Binding-site contacts:
Ligand atom N2 contacts residue ASN568 of chain 1.B at 3.0 Å (h-bond).
Ligand atom C3 contacts residue LYS454 of chain 1.B at 4.0 Å.
Ligand atom O7 contacts residue SER540 of chain 1.B at 3.9 Å.
Ligand atom C1 contacts residue ASN568 of chain 1.B at 1.5 Å.
Ligand atom O7 contacts residue TYR512 of chain 1.B at 3.0 Å (h-bond).
Ligand atom O3 contacts residue LYS454 of chain 1.B at 3.6 Å (salt-bridge).
Ligand atom O5 contacts residue ASN568 of chain 1.B at 2.4 Å (h-bond).
Ligand atom O6 contacts residue VAL592 of chain 1.B at 3.6 Å.
Ligand atom C8 contacts residue THR516 of chain 1.B at 4.1 Å.
Ligand atom C7 contacts residue SER540 of chain 1.B at 3.4 Å.
Ligand atom C2 contacts residue LYS454 of chain 1.B at 3.8 Å.
Ligand atom C8 contacts residue TYR512 of chain 1.B at 4.0 Å (hydrophobic).
Ligand atom O6 contacts residue GLU590 of chain 1.B at 2.7 Å (salt-bridge).
Ligand atom C6 contacts residue VAL566 of chain 1.B at 3.8 Å (hydrophobic).
Ligand atom C1 contacts residue ASP538 of chain 1.B at 3.7 Å.
Ligand atom C7 contacts residue TYR512 of chain 1.B at 4.0 Å (hydrophobic).
Ligand atom C5 contacts residue ASN568 of chain 1.B at 3.6 Å.
Ligand atom O5 contacts residue VAL592 of chain 1.B at 3.6 Å.
Ligand atom C3 contacts residue ASN568 of chain 1.B at 3.8 Å.
Ligand atom C7 contacts residue ASP538 of chain 1.B at 3.6 Å.
Ligand atom C1 contacts residue LYS454 of chain 1.B at 4.0 Å.
Ligand atom O3 contacts residue GLN456 of chain 1.B at 2.8 Å (h-bond).
Ligand atom O7 contacts residue ASN568 of chain 1.B at 3.8 Å.
Ligand atom O4 contacts residue LYS454 of chain 1.B at 3.4 Å (salt-bridge).
Ligand atom C2 contacts residue GLN456 of chain 1.B at 3.8 Å.
Ligand atom C8 contacts residue ASP538 of chain 1.B at 3.7 Å.
Ligand atom O7 contacts residue LYS454 of chain 1.B at 3.2 Å (salt-bridge).
Ligand atom O7 contacts residue GLN456 of chain 1.B at 3.6 Å.
Ligand atom N2 contacts residue ASP538 of chain 1.B at 2.7 Å (salt-bridge).
Ligand atom C3 contacts residue GLN456 of chain 1.B at 3.5 Å.
Ligand atom C2 contacts residue ASP538 of chain 1.B at 3.5 Å.
Ligand atom C4 contacts residue GLN456 of chain 1.B at 3.6 Å.
Ligand atom C1 contacts residue SER540 of chain 1.B at 4.1 Å.
Ligand atom C2 contacts residue ASN568 of chain 1.B at 2.5 Å.
Ligand atom C7 contacts residue ASN568 of chain 1.B at 3.7 Å.
Ligand atom C3 contacts residue ASP538 of chain 1.B at 3.8 Å.
Ligand atom N2 contacts residue SER540 of chain 1.B at 3.5 Å (h-bond).
Ligand atom C6 contacts residue GLU590 of chain 1.B at 3.4 Å.
Ligand atom O5 contacts residue GLN456 of chain 1.B at 3.5 Å (h-bond).
Ligand atom C8 contacts residue SER540 of chain 1.B at 3.6 Å.

Sequence of chain 1.B:
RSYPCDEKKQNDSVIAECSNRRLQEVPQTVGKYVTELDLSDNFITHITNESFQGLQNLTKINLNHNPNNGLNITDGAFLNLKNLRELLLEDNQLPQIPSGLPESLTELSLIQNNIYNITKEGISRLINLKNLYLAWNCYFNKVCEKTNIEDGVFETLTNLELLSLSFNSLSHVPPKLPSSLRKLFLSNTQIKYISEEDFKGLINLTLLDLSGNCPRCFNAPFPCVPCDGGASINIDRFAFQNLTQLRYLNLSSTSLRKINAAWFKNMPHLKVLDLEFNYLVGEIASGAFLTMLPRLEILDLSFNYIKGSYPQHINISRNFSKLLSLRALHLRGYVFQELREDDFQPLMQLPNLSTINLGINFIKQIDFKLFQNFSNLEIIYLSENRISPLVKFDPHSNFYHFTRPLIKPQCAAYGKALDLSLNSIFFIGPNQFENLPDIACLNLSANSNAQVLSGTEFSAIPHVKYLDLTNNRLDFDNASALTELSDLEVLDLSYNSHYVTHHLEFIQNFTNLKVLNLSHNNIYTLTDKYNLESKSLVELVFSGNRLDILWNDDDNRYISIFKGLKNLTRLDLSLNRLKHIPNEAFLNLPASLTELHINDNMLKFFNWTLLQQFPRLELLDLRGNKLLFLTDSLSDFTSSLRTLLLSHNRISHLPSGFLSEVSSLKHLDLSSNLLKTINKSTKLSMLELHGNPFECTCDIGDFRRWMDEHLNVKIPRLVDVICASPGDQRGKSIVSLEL

A protein and the small-molecule ligand that binds it are described below.
Small molecule (SMILES): CC(=O)N[C@H]1[C@H](O[C@H]2[C@H](O)[C@@H](NC(C)=O)CO[C@@H]2CO)O[C@H](CO)[C@@H](O[C@@H]2O[C@H](CO[C@H]3O[C@H](CO)[C@@H](O)[C@H](O)[C@@H]3O)[C@@H](O)[C@H](O)[C@@H]2O)[C@@H]1O